A protein and the small-molecule ligand that binds it are described below.
Small molecule (SMILES): COC(=O)CC[C@H](C[C@H](N)C(=O)O)C(=O)O

Sequence of chain 1.A:
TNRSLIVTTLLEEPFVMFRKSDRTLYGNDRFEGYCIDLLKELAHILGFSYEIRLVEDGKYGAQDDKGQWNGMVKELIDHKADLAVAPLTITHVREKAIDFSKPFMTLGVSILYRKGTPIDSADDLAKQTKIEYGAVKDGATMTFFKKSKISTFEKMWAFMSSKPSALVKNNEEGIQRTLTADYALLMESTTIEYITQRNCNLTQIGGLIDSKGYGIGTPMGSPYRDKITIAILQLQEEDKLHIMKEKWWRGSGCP

Binding-site contacts:
Ligand atom C contacts residue ALA143 of chain 1.A at 3.6 Å (hydrophobic).
Ligand atom CB contacts residue TYR63 of chain 1.A at 3.6 Å (hydrophobic).
Ligand atom CAA contacts residue TYR217 of chain 1.A at 3.1 Å (hydrophobic).
Ligand atom C contacts residue TYR63 of chain 1.A at 3.6 Å (hydrophobic).
Ligand atom CA contacts residue THR92 of chain 1.A at 3.3 Å.
Ligand atom CD2 contacts residue THR144 of chain 1.A at 3.3 Å.
Ligand atom O contacts residue LEU91 of chain 1.A at 3.5 Å.
Ligand atom OAG contacts residue GLY142 of chain 1.A at 3.5 Å.
Ligand atom OXT contacts residue TYR63 of chain 1.A at 3.2 Å.
Ligand atom N contacts residue TYR217 of chain 1.A at 3.7 Å.
Ligand atom OXT contacts residue GLY142 of chain 1.A at 3.3 Å.
Ligand atom OXT contacts residue ARG97 of chain 1.A at 2.7 Å (salt-bridge).
Ligand atom OAD contacts residue GLU191 of chain 1.A at 3.8 Å.
Ligand atom OAG contacts residue THR144 of chain 1.A at 3.0 Å (h-bond).
Ligand atom OAK contacts residue PRO90 of chain 1.A at 3.8 Å.
Ligand atom C contacts residue THR92 of chain 1.A at 3.5 Å.
Ligand atom OXT contacts residue ALA143 of chain 1.A at 2.7 Å (h-bond).
Ligand atom CAA contacts residue THR194 of chain 1.A at 3.1 Å.
Ligand atom O contacts residue THR92 of chain 1.A at 2.8 Å (h-bond).
Ligand atom CAA contacts residue PRO90 of chain 1.A at 3.8 Å (hydrophobic).
Ligand atom OAD contacts residue THR144 of chain 1.A at 2.7 Å (h-bond).
Ligand atom CAA contacts residue GLU191 of chain 1.A at 3.6 Å.
Ligand atom CAH contacts residue GLU15 of chain 1.A at 3.3 Å.
Ligand atom O contacts residue TYR63 of chain 1.A at 3.6 Å.
Ligand atom CD1 contacts residue VAL139 of chain 1.A at 3.8 Å (hydrophobic).
Ligand atom OAK contacts residue TYR63 of chain 1.A at 3.4 Å (h-bond).
Ligand atom C contacts residue ARG97 of chain 1.A at 3.4 Å.
Ligand atom CAH contacts residue ASN174 of chain 1.A at 3.6 Å.
Ligand atom N contacts residue GLU191 of chain 1.A at 2.8 Å (salt-bridge).
Ligand atom CA contacts residue GLU191 of chain 1.A at 3.5 Å.
Ligand atom CG contacts residue GLU191 of chain 1.A at 3.7 Å.
Ligand atom CAN contacts residue ASN174 of chain 1.A at 3.0 Å.
Ligand atom O contacts residue PRO90 of chain 1.A at 3.5 Å (h-bond).
Ligand atom OAG contacts residue ALA143 of chain 1.A at 3.1 Å (h-bond).
Ligand atom O contacts residue ARG97 of chain 1.A at 2.9 Å (salt-bridge).
Ligand atom N contacts residue THR92 of chain 1.A at 2.9 Å (h-bond).
Ligand atom OAK contacts residue GLU15 of chain 1.A at 3.7 Å.
Ligand atom CAH contacts residue TYR63 of chain 1.A at 3.4 Å (hydrophobic).
Ligand atom N contacts residue PRO90 of chain 1.A at 2.8 Å (h-bond).
Ligand atom OAE contacts residue ASN174 of chain 1.A at 2.4 Å (h-bond).